Binding-site contacts:
Ligand atom O4 contacts residue LEU37 of chain 1.A at 4.0 Å.
Ligand atom C4 contacts residue TYR115 of chain 1.A at 4.0 Å (hydrophobic).
Ligand atom C5 contacts residue TYR113 of chain 1.A at 4.0 Å (hydrophobic).
Ligand atom C4' contacts residue ARG87 of chain 1.A at 3.9 Å.
Ligand atom O5' contacts residue ARG87 of chain 1.A at 3.3 Å (salt-bridge).
Ligand atom O4P contacts residue ASP40 of chain 1.A at 3.1 Å (salt-bridge).
Ligand atom C4 contacts residue LEU89 of chain 1.A at 3.7 Å (hydrophobic).
Ligand atom O1P contacts residue LYS84 of chain 1.A at 2.8 Å (salt-bridge).
Ligand atom O2P contacts residue TYR85 of chain 1.A at 2.9 Å (h-bond).
Ligand atom C5M contacts residue LEU36 of chain 1.A at 3.6 Å (hydrophobic).
Ligand atom C5M contacts residue TYR113 of chain 1.A at 3.9 Å (hydrophobic).
Ligand atom O4P contacts residue CA1 of chain 1.B at 2.6 Å.
Ligand atom C5 contacts residue LEU89 of chain 1.A at 4.0 Å (hydrophobic).
Ligand atom C5M contacts residue ARG35 of chain 1.A at 3.6 Å.
Ligand atom C2 contacts residue ASP83 of chain 1.A at 3.9 Å.
Ligand atom C3' contacts residue TYR113 of chain 1.A at 3.9 Å (hydrophobic).
Ligand atom O2 contacts residue ASP83 of chain 1.A at 3.6 Å.
Ligand atom O4P contacts residue ASP21 of chain 1.A at 4.0 Å.
Ligand atom O5P contacts residue CA1 of chain 1.B at 4.1 Å.
Ligand atom C2' contacts residue TYR113 of chain 1.A at 3.7 Å (hydrophobic).
Ligand atom O4 contacts residue TYR115 of chain 1.A at 4.1 Å.
Ligand atom O4 contacts residue LEU89 of chain 1.A at 3.5 Å.
Ligand atom N3 contacts residue TYR115 of chain 1.A at 3.5 Å.
Ligand atom O5' contacts residue ARG35 of chain 1.A at 3.5 Å (salt-bridge).
Ligand atom O3' contacts residue LYS84 of chain 1.A at 3.5 Å.
Ligand atom P1 contacts residue TYR85 of chain 1.A at 3.5 Å.
Ligand atom P2 contacts residue ARG35 of chain 1.A at 3.6 Å.
Ligand atom P1 contacts residue LYS84 of chain 1.A at 3.9 Å.
Ligand atom N3 contacts residue ASP83 of chain 1.A at 4.1 Å.
Ligand atom C2' contacts residue TYR115 of chain 1.A at 4.0 Å (hydrophobic).
Ligand atom O4' contacts residue ARG87 of chain 1.A at 3.1 Å (salt-bridge).
Ligand atom O3' contacts residue TYR85 of chain 1.A at 4.0 Å.
Ligand atom C5' contacts residue TYR113 of chain 1.A at 3.4 Å (hydrophobic).
Ligand atom C2 contacts residue TYR115 of chain 1.A at 3.8 Å (hydrophobic).
Ligand atom O4P contacts residue ARG35 of chain 1.A at 2.9 Å (salt-bridge).
Ligand atom P2 contacts residue CA1 of chain 1.B at 3.8 Å.
Ligand atom N3 contacts residue LEU89 of chain 1.A at 4.0 Å.
Ligand atom O5P contacts residue ARG35 of chain 1.A at 3.1 Å (salt-bridge).
Ligand atom O5P contacts residue ARG87 of chain 1.A at 2.9 Å (salt-bridge).
Ligand atom O1P contacts residue TYR85 of chain 1.A at 3.2 Å (h-bond).

Sequence of chain 1.A:
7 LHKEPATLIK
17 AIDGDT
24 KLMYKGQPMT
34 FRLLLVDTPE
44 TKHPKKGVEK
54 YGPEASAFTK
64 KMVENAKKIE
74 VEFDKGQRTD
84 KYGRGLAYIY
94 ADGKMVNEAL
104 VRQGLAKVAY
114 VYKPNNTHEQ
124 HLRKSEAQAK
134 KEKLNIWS

This small molecule binds to this protein.
Small molecule (SMILES): Cc1cn([C@H]2C[C@H](OP(=O)(O)O)[C@@H](COP(=O)(O)O)O2)c(=O)[nH]c1=O